A small-molecule ligand and the protein it binds are described below.
Small molecule (SMILES): C=N[C@H]1[C@H](O[C@H]2[C@H](O)[C@@H](NC(C)=O)CO[C@@H]2CO)O[C@H](CO)[C@@H](O)[C@@H]1O

Sequence of chain 2.A:
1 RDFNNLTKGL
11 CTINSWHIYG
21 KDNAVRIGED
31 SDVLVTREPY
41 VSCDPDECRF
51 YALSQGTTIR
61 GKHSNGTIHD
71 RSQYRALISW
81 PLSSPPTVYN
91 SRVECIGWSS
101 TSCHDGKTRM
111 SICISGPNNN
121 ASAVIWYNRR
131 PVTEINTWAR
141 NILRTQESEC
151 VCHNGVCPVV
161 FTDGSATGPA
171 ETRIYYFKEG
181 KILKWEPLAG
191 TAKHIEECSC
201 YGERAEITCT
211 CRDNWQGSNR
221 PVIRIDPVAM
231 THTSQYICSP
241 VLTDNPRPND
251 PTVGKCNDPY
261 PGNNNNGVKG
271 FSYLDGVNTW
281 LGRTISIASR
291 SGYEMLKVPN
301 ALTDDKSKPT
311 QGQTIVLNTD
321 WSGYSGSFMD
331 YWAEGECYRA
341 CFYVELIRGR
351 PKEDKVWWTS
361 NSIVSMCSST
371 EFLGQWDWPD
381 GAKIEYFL

Binding-site contacts:
Ligand atom C8 contacts residue PHE3 of chain 2.A at 3.8 Å (hydrophobic).
Ligand atom N2 contacts residue ASP2 of chain 2.A at 3.8 Å.
Ligand atom N2 contacts residue ASN5 of chain 2.A at 3.0 Å (h-bond).
Ligand atom C3 contacts residue ASN5 of chain 2.A at 3.8 Å.
Ligand atom C8 contacts residue ASP2 of chain 2.A at 3.7 Å.
Ligand atom N2 contacts residue PHE3 of chain 2.A at 2.8 Å (h-bond).
Ligand atom O7 contacts residue ASN5 of chain 2.A at 4.2 Å.
Ligand atom C2 contacts residue ASN5 of chain 2.A at 2.5 Å.
Ligand atom C6 contacts residue ASP2 of chain 2.A at 3.8 Å.
Ligand atom O3 contacts residue ASP2 of chain 2.A at 3.2 Å (salt-bridge).
Ligand atom C1 contacts residue PHE3 of chain 2.A at 3.6 Å (hydrophobic).
Ligand atom C7 contacts residue PHE3 of chain 2.A at 3.7 Å (hydrophobic).
Ligand atom C2 contacts residue PHE3 of chain 2.A at 3.7 Å (hydrophobic).
Ligand atom C3 contacts residue ASP2 of chain 2.A at 4.1 Å.
Ligand atom O6 contacts residue ASP2 of chain 2.A at 2.4 Å (salt-bridge).
Ligand atom C1 contacts residue ASN154 of chain 2.A at 4.2 Å.
Ligand atom O5 contacts residue ASN5 of chain 2.A at 2.2 Å (h-bond).
Ligand atom C5 contacts residue ASN154 of chain 2.A at 3.5 Å.
Ligand atom C4 contacts residue ASN5 of chain 2.A at 4.3 Å.
Ligand atom C7 contacts residue ASN5 of chain 2.A at 3.9 Å.
Ligand atom C3 contacts residue PHE3 of chain 2.A at 4.2 Å (hydrophobic).
Ligand atom C5 contacts residue ASN5 of chain 2.A at 3.6 Å.
Ligand atom O6 contacts residue ASN154 of chain 2.A at 3.8 Å.
Ligand atom C7 contacts residue ASP2 of chain 2.A at 3.9 Å.
Ligand atom C1 contacts residue ASN5 of chain 2.A at 1.4 Å.
Ligand atom O5 contacts residue ASN154 of chain 2.A at 4.0 Å.
Ligand atom O5 contacts residue ASP2 of chain 2.A at 4.2 Å.
Ligand atom O4 contacts residue ASN154 of chain 2.A at 4.2 Å.
Ligand atom C4 contacts residue ASN154 of chain 2.A at 4.4 Å.